Binding-site contacts:
Ligand atom O23 contacts residue VAL178 of chain 1.B at 2.6 Å (h-bond).
Ligand atom F8 contacts residue VAL178 of chain 1.B at 3.7 Å.
Ligand atom C30 contacts residue LYS225 of chain 1.A at 3.8 Å.
Ligand atom C30 contacts residue PHE98 of chain 1.A at 3.8 Å (hydrophobic).
Ligand atom C29 contacts residue THR263 of chain 1.A at 3.7 Å.
Ligand atom N34 contacts residue GLN237 of chain 1.A at 3.8 Å.
Ligand atom O23 contacts residue GLY177 of chain 1.B at 3.1 Å.
Ligand atom C32 contacts residue TYR93 of chain 1.B at 3.7 Å (hydrophobic).
Ligand atom C33 contacts residue GLN246 of chain 1.A at 3.2 Å.
Ligand atom F8 contacts residue THR263 of chain 1.A at 3.7 Å.
Ligand atom C4 contacts residue GLN237 of chain 1.A at 3.6 Å.
Ligand atom C12 contacts residue TYR196 of chain 1.A at 3.4 Å (hydrophobic).
Ligand atom F25 contacts residue ALA337 of chain 1.A at 3.6 Å.
Ligand atom C11 contacts residue TYR196 of chain 1.A at 3.8 Å (hydrophobic).
Ligand atom C5 contacts residue GLN246 of chain 1.A at 3.7 Å.
Ligand atom C30 contacts residue TYR230 of chain 1.A at 3.6 Å (hydrophobic).
Ligand atom C32 contacts residue VAL178 of chain 1.B at 3.6 Å (hydrophobic).
Ligand atom C29 contacts residue LYS225 of chain 1.A at 3.4 Å.
Ligand atom F8 contacts residue GLN247 of chain 1.A at 3.6 Å.
Ligand atom N34 contacts residue GLN246 of chain 1.A at 3.3 Å (h-bond).
Ligand atom C31 contacts residue TYR93 of chain 1.B at 3.8 Å (hydrophobic).
Ligand atom C29 contacts residue PLP1 of chain 1.D at 3.4 Å.
Ligand atom O19 contacts residue THR263 of chain 1.A at 3.0 Å (h-bond).
Ligand atom C13 contacts residue TYR196 of chain 1.A at 3.5 Å (hydrophobic).
Ligand atom C31 contacts residue PHE98 of chain 1.A at 3.6 Å (hydrophobic).
Ligand atom O19 contacts residue GLN247 of chain 1.A at 3.3 Å (h-bond).
Ligand atom C4 contacts residue GLN247 of chain 1.A at 3.4 Å.
Ligand atom F27 contacts residue TYR93 of chain 1.B at 3.6 Å.
Ligand atom F27 contacts residue ARG166 of chain 1.A at 3.4 Å.
Ligand atom O19 contacts residue TYR196 of chain 1.A at 3.4 Å (h-bond).
Ligand atom C4 contacts residue GLN246 of chain 1.A at 3.5 Å.
Ligand atom F27 contacts residue TYR164 of chain 1.A at 3.7 Å.
Ligand atom C22 contacts residue VAL178 of chain 1.B at 3.4 Å (hydrophobic).
Ligand atom C17 contacts residue THR263 of chain 1.A at 3.4 Å.
Ligand atom F27 contacts residue PHE52 of chain 1.A at 3.4 Å.
Ligand atom N18 contacts residue THR263 of chain 1.A at 3.4 Å (h-bond).
Ligand atom C33 contacts residue GLN237 of chain 1.A at 3.7 Å.
Ligand atom C21 contacts residue VAL178 of chain 1.B at 3.8 Å (hydrophobic).
Ligand atom C3 contacts residue GLN247 of chain 1.A at 3.4 Å.
Ligand atom C30 contacts residue PLP1 of chain 1.D at 3.5 Å.

Sequence of chain 1.A:
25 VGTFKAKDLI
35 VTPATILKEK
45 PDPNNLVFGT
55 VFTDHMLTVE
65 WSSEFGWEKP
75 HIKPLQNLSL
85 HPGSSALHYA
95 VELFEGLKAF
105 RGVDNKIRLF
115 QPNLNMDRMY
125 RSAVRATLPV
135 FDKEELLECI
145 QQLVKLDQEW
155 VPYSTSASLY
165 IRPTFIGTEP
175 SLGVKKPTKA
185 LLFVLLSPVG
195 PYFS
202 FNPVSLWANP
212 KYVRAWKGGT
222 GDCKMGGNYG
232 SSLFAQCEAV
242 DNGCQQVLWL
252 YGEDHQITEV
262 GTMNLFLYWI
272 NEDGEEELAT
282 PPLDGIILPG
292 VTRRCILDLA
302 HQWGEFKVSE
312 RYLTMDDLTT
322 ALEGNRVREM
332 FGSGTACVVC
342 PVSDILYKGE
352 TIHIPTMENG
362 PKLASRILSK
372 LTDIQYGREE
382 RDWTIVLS

The protein below binds the small molecule below.
Small molecule (SMILES): Cc1ccccc1Oc1cc(-n2c(=O)cc(C(F)(F)c3ccccc3)[nH]c2=O)c(F)cc1C#N

Sequence of chain 1.B:
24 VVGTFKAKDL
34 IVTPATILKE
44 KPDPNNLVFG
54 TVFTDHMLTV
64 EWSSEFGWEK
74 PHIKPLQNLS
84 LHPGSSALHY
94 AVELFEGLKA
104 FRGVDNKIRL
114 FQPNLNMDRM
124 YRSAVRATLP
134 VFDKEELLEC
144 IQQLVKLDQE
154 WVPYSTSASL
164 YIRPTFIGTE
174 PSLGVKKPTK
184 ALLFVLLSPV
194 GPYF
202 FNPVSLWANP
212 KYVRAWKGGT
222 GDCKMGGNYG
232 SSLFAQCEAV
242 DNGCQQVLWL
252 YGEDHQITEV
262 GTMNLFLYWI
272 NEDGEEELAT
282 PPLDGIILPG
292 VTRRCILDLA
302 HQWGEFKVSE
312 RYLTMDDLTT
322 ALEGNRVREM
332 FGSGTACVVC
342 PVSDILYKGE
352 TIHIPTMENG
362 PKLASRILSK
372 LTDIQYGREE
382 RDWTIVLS